The small molecule below binds the protein below.
Small molecule (SMILES): Nc1ncc(C#Cc2c(F)ccc(NS(=O)(=O)c3cc(Cl)cc(CO)c3Cl)c2F)cn1

Sequence of chain 1.A:
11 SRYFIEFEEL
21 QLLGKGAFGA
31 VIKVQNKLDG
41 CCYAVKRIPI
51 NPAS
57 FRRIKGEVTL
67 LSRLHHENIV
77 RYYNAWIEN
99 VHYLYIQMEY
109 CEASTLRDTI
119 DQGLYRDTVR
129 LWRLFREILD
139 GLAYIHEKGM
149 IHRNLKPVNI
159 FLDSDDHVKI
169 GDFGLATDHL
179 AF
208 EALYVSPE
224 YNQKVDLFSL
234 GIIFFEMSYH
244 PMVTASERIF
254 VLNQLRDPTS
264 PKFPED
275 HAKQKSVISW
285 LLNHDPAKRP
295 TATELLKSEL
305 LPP

Binding-site contacts:
Ligand atom CL2 contacts residue PHE171 of chain 1.A at 3.5 Å.
Ligand atom C2 contacts residue PHE159 of chain 1.A at 3.5 Å (hydrophobic).
Ligand atom N16 contacts residue ASP170 of chain 1.A at 3.1 Å (salt-bridge).
Ligand atom F12 contacts residue VAL45 of chain 1.A at 3.6 Å.
Ligand atom F12 contacts residue LYS46 of chain 1.A at 3.2 Å.
Ligand atom C5 contacts residue PHE159 of chain 1.A at 3.7 Å (hydrophobic).
Ligand atom C28 contacts residue MET106 of chain 1.A at 3.7 Å (hydrophobic).
Ligand atom C26 contacts residue VAL76 of chain 1.A at 3.6 Å (hydrophobic).
Ligand atom C13 contacts residue ILE104 of chain 1.A at 3.7 Å (hydrophobic).
Ligand atom O27 contacts residue LEU67 of chain 1.A at 2.8 Å (h-bond).
Ligand atom F31 contacts residue ASP170 of chain 1.A at 3.1 Å.
Ligand atom F12 contacts residue ALA44 of chain 1.A at 3.4 Å.
Ligand atom C6 contacts residue GLU107 of chain 1.A at 3.3 Å.
Ligand atom CL2 contacts residue GLY169 of chain 1.A at 3.7 Å.
Ligand atom O19 contacts residue ASP170 of chain 1.A at 3.2 Å (salt-bridge).
Ligand atom C6 contacts residue ALA44 of chain 1.A at 3.5 Å (hydrophobic).
Ligand atom N3 contacts residue PHE159 of chain 1.A at 3.1 Å.
Ligand atom O27 contacts residue TYR78 of chain 1.A at 3.4 Å.
Ligand atom F12 contacts residue MET106 of chain 1.A at 3.5 Å.
Ligand atom C25 contacts residue MET106 of chain 1.A at 3.5 Å (hydrophobic).
Ligand atom C10 contacts residue MET106 of chain 1.A at 3.5 Å (hydrophobic).
Ligand atom N7 contacts residue CYS109 of chain 1.A at 3.1 Å (h-bond).
Ligand atom C11 contacts residue MET106 of chain 1.A at 3.1 Å (hydrophobic).
Ligand atom C2 contacts residue LEU23 of chain 1.A at 3.6 Å (hydrophobic).
Ligand atom C22 contacts residue LEU67 of chain 1.A at 3.5 Å (hydrophobic).
Ligand atom C5 contacts residue ALA44 of chain 1.A at 3.5 Å (hydrophobic).
Ligand atom C8 contacts residue ALA44 of chain 1.A at 3.4 Å (hydrophobic).
Ligand atom C4 contacts residue LEU23 of chain 1.A at 3.6 Å (hydrophobic).
Ligand atom N1 contacts residue TYR108 of chain 1.A at 3.4 Å.
Ligand atom N3 contacts residue LEU23 of chain 1.A at 3.3 Å.
Ligand atom C14 contacts residue MET106 of chain 1.A at 3.6 Å (hydrophobic).
Ligand atom C13 contacts residue LYS46 of chain 1.A at 3.5 Å.
Ligand atom O19 contacts residue PHE171 of chain 1.A at 2.6 Å (h-bond).
Ligand atom C4 contacts residue PHE159 of chain 1.A at 3.0 Å (hydrophobic).
Ligand atom C26 contacts residue ILE75 of chain 1.A at 3.7 Å (hydrophobic).
Ligand atom CL1 contacts residue TYR78 of chain 1.A at 3.4 Å.
Ligand atom N1 contacts residue CYS109 of chain 1.A at 2.8 Å (h-bond).
Ligand atom C24 contacts residue LEU67 of chain 1.A at 3.5 Å (hydrophobic).
Ligand atom C26 contacts residue LEU67 of chain 1.A at 3.6 Å (hydrophobic).
Ligand atom C13 contacts residue MET106 of chain 1.A at 3.1 Å (hydrophobic).